Binding-site contacts:
Ligand atom CA contacts residue ILE14 of chain 5.B at 4.0 Å (hydrophobic).
Ligand atom CD1 contacts residue ILE14 of chain 5.B at 3.6 Å (hydrophobic).
Ligand atom C contacts residue THR16 of chain 5.B at 4.2 Å.
Ligand atom O contacts residue ILE14 of chain 5.B at 3.1 Å.
Ligand atom CA contacts residue ILE14 of chain 5.B at 3.3 Å (hydrophobic).
Ligand atom O contacts residue ARG18 of chain 5.B at 3.6 Å (salt-bridge).
Ligand atom C contacts residue ARG18 of chain 5.B at 4.1 Å.
Ligand atom CB contacts residue LEU15 of chain 5.B at 4.1 Å (hydrophobic).
Ligand atom CD2 contacts residue HIS157 of chain 5.B at 3.7 Å.
Ligand atom C contacts residue ILE14 of chain 5.B at 4.2 Å (hydrophobic).
Ligand atom CB contacts residue THR16 of chain 5.B at 4.2 Å.
Ligand atom O contacts residue THR17 of chain 5.B at 3.8 Å.
Ligand atom O contacts residue ARG18 of chain 5.B at 3.0 Å (salt-bridge).
Ligand atom O contacts residue THR16 of chain 5.B at 3.1 Å (h-bond).
Ligand atom N contacts residue ILE14 of chain 5.B at 3.5 Å.
Ligand atom CB contacts residue ILE14 of chain 5.B at 4.1 Å (hydrophobic).
Ligand atom CG contacts residue ILE14 of chain 5.B at 4.2 Å (hydrophobic).
Ligand atom C contacts residue ILE14 of chain 5.B at 3.6 Å (hydrophobic).
Ligand atom CD1 contacts residue ASP12 of chain 5.B at 3.8 Å.
Ligand atom CD1 contacts residue THR16 of chain 5.B at 3.1 Å.
Ligand atom C contacts residue ARG18 of chain 5.B at 3.8 Å.
Ligand atom N contacts residue ASP12 of chain 5.B at 4.1 Å.
Ligand atom CA contacts residue THR16 of chain 5.B at 3.6 Å.
Ligand atom CB contacts residue THR17 of chain 5.B at 4.0 Å.
Ligand atom CG contacts residue THR16 of chain 5.B at 4.0 Å.
Ligand atom C contacts residue ILE14 of chain 5.B at 3.4 Å (hydrophobic).
Ligand atom CD2 contacts residue THR17 of chain 5.B at 3.7 Å.
Ligand atom CG contacts residue THR17 of chain 5.B at 4.3 Å.
Ligand atom N contacts residue THR16 of chain 5.B at 2.9 Å (h-bond).
Ligand atom CD2 contacts residue ASP106 of chain 5.B at 4.1 Å.
Ligand atom CD2 contacts residue VAL32 of chain 5.B at 3.9 Å (hydrophobic).
Ligand atom N contacts residue ILE14 of chain 5.B at 3.0 Å (h-bond).
Ligand atom CA contacts residue ARG18 of chain 5.B at 3.8 Å.
Ligand atom CA contacts residue ASP12 of chain 5.B at 3.7 Å.
Ligand atom C contacts residue THR16 of chain 5.B at 3.7 Å.
Ligand atom O contacts residue LEU15 of chain 5.B at 3.5 Å.
Ligand atom CB contacts residue ARG18 of chain 5.B at 4.2 Å.
Ligand atom CD1 contacts residue TYR34 of chain 5.B at 3.0 Å (hydrophobic).
Ligand atom O contacts residue ILE14 of chain 5.B at 3.5 Å (h-bond).
Ligand atom CE1 contacts residue ASP12 of chain 5.B at 3.5 Å.

Sequence of chain 5.B:
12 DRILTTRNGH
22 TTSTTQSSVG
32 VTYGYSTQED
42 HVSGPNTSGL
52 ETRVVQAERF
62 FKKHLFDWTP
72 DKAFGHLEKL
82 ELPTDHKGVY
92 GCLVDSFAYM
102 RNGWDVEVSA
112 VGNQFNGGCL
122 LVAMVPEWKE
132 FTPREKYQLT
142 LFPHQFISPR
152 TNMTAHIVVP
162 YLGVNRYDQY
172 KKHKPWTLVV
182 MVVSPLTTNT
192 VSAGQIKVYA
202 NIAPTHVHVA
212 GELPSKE

The small molecule below binds the protein below.
Small molecule (SMILES): CC(C)C[C@H](NC(=O)[C@H](C)NC(=O)CNC(=O)[C@@H](N)Cc1ccccc1)C(=O)N[C@@H](CC(C)C)C(=O)N[C@@H](C)C(=O)O